Sequence of chain 1.A:
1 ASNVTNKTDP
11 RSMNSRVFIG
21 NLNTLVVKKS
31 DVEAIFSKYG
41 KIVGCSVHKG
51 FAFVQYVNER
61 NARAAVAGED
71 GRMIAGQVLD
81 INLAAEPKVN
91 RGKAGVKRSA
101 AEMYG

Binding-site contacts:
Ligand atom C2 contacts residue THR5 of chain 1.A at 3.4 Å.
Ligand atom N3 contacts residue ALA84 of chain 1.A at 2.9 Å (h-bond).
Ligand atom O3' contacts residue HIS48 of chain 1.A at 3.4 Å.
Ligand atom O4 contacts residue THR5 of chain 1.A at 2.8 Å (h-bond).
Ligand atom O2' contacts residue ASN6 of chain 1.A at 3.4 Å.
Ligand atom O4' contacts residue PHE18 of chain 1.A at 3.3 Å.
Ligand atom N1 contacts residue ARG91 of chain 1.A at 2.9 Å (salt-bridge).
Ligand atom O2 contacts residue ASN6 of chain 1.A at 3.4 Å (h-bond).
Ligand atom O4' contacts residue GLY50 of chain 1.A at 3.3 Å (h-bond).
Ligand atom C6 contacts residue PHE53 of chain 1.A at 3.4 Å (hydrophobic).
Ligand atom O4' contacts residue ASN21 of chain 1.A at 3.1 Å (h-bond).
Ligand atom O4 contacts residue ARG16 of chain 1.A at 2.8 Å (salt-bridge).
Ligand atom O4 contacts residue GLY95 of chain 1.A at 3.0 Å (h-bond).
Ligand atom C5 contacts residue ALA94 of chain 1.A at 3.3 Å (hydrophobic).
Ligand atom O4 contacts residue PRO87 of chain 1.A at 3.4 Å.
Ligand atom O4 contacts residue ALA94 of chain 1.A at 3.0 Å.
Ligand atom O4 contacts residue VAL4 of chain 1.A at 3.4 Å.
Ligand atom N3 contacts residue ASP80 of chain 1.A at 2.8 Å (salt-bridge).
Ligand atom O4 contacts residue ASN6 of chain 1.A at 2.9 Å (h-bond).
Ligand atom C5 contacts residue PHE18 of chain 1.A at 3.4 Å (hydrophobic).
Ligand atom C5 contacts residue PHE53 of chain 1.A at 3.4 Å (hydrophobic).
Ligand atom C5 contacts residue ARG91 of chain 1.A at 3.4 Å.
Ligand atom N3 contacts residue THR5 of chain 1.A at 3.1 Å (h-bond).
Ligand atom O2 contacts residue ASN3 of chain 1.A at 3.3 Å (h-bond).
Ligand atom N3 contacts residue ARG16 of chain 1.A at 3.1 Å (salt-bridge).
Ligand atom N3 contacts residue ASN3 of chain 1.A at 3.1 Å (h-bond).
Ligand atom N1 contacts residue PHE53 of chain 1.A at 3.3 Å.
Ligand atom O2 contacts residue PHE18 of chain 1.A at 3.1 Å.
Ligand atom O4' contacts residue PHE53 of chain 1.A at 3.3 Å.
Ligand atom O4 contacts residue LEU83 of chain 1.A at 3.1 Å (h-bond).
Ligand atom C5 contacts residue LYS93 of chain 1.A at 3.3 Å.
Ligand atom C6 contacts residue ARG91 of chain 1.A at 3.1 Å.
Ligand atom C5' contacts residue PHE51 of chain 1.A at 3.4 Å (hydrophobic).
Ligand atom O2' contacts residue ARG91 of chain 1.A at 3.0 Å (salt-bridge).
Ligand atom OP2 contacts residue ARG91 of chain 1.A at 2.9 Å (salt-bridge).
Ligand atom C2 contacts residue ASN3 of chain 1.A at 3.1 Å.
Ligand atom N3 contacts residue ARG91 of chain 1.A at 3.2 Å (salt-bridge).
Ligand atom O2 contacts residue THR5 of chain 1.A at 2.7 Å (h-bond).
Ligand atom C2 contacts residue ARG91 of chain 1.A at 2.9 Å.
Ligand atom O2 contacts residue GLY20 of chain 1.A at 3.4 Å.

A protein and the small-molecule ligand that binds it are described below.
Small molecule (SMILES): Nc1ccn([C@@H]2O[C@H](CO[P](=O)(O)O[C@H]3[C@@H](O)[C@H](n4ccc(=O)[nH]c4=O)O[C@@H]3CO[P](=O)(O)O[C@H]3[C@@H](O)[C@H](n4ccc(=O)[nH]c4=O)O[C@@H]3CO[P](=O)(O)O[C@H]3[C@@H](O)[C@H](n4ccc(=O)[nH]c4=O)O[C@@H]3CO[P](=O)(O)O[C@H]3[C@@H](O)[C@H](n4ccc(=O)[nH]c4=O)O[C@@H]3CO)[C@@H](O)[C@H]2O)c(=O)n1